A protein and the small-molecule ligand that binds it are described below.
Small molecule (SMILES): CC(=O)N[C@@H]1[C@@H](O)[C@H](O)[C@@H](CO)O[C@H]1O

Sequence of chain 1.A:
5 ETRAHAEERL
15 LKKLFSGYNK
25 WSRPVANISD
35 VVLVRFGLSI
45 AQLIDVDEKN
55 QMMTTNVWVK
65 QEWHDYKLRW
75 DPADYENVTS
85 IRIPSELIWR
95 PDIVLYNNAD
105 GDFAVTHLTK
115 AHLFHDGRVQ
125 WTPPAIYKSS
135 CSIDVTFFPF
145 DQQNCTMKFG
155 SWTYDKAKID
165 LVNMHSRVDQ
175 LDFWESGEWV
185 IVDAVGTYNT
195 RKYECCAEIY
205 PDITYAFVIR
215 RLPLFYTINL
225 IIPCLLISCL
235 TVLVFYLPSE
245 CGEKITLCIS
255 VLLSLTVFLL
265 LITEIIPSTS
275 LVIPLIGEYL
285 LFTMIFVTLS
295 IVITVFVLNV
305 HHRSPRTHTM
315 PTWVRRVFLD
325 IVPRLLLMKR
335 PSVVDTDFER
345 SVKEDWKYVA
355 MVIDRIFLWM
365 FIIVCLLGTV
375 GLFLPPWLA

Binding-site contacts:
Ligand atom O5 contacts residue ASN148 of chain 1.A at 2.3 Å (h-bond).
Ligand atom O7 contacts residue ASN148 of chain 1.A at 3.0 Å (h-bond).
Ligand atom C5 contacts residue ALA210 of chain 1.A at 4.2 Å (hydrophobic).
Ligand atom N2 contacts residue ASN148 of chain 1.A at 2.9 Å (h-bond).
Ligand atom C8 contacts residue VAL212 of chain 1.A at 4.0 Å (hydrophobic).
Ligand atom C7 contacts residue ASN148 of chain 1.A at 3.1 Å.
Ligand atom C5 contacts residue ASN148 of chain 1.A at 3.6 Å.
Ligand atom C3 contacts residue ASN148 of chain 1.A at 3.8 Å.
Ligand atom C4 contacts residue ASN148 of chain 1.A at 4.2 Å.
Ligand atom C8 contacts residue GLN146 of chain 1.A at 4.1 Å.
Ligand atom N2 contacts residue VAL212 of chain 1.A at 4.3 Å.
Ligand atom C1 contacts residue ASN148 of chain 1.A at 1.4 Å.
Ligand atom C6 contacts residue THR150 of chain 1.A at 4.4 Å.
Ligand atom C1 contacts residue ALA210 of chain 1.A at 4.3 Å (hydrophobic).
Ligand atom C8 contacts residue ASN148 of chain 1.A at 4.4 Å.
Ligand atom O5 contacts residue ALA210 of chain 1.A at 4.5 Å.
Ligand atom C2 contacts residue ASN148 of chain 1.A at 2.5 Å.
Ligand atom C7 contacts residue VAL212 of chain 1.A at 4.3 Å (hydrophobic).